A protein and the small-molecule ligand that binds it are described below.
Small molecule (SMILES): CC(=O)N[C@@H]1[C@@H](O)[C@H](O)[C@@H](CO)O[C@H]1O

Sequence of chain 5.F:
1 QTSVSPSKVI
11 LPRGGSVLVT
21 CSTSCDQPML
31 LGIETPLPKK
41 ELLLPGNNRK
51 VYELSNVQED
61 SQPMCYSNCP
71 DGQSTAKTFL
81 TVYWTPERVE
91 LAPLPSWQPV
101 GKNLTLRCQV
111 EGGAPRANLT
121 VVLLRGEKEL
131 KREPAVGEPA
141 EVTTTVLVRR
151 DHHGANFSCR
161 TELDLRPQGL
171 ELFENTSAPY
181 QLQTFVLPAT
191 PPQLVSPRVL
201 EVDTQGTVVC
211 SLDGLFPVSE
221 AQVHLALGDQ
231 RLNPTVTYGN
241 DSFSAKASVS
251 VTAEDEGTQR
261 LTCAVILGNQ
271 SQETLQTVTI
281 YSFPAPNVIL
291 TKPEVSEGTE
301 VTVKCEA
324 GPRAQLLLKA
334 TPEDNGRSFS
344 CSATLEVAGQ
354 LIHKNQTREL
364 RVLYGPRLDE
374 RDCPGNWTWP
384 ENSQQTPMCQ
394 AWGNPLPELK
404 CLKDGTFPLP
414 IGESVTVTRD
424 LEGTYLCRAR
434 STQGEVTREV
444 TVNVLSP

Binding-site contacts:
Ligand atom C8 contacts residue PRO86 of chain 5.F at 3.6 Å (hydrophobic).
Ligand atom O5 contacts residue GLU174 of chain 5.F at 3.5 Å (salt-bridge).
Ligand atom C5 contacts residue THR85 of chain 5.F at 4.0 Å.
Ligand atom N2 contacts residue PRO86 of chain 5.F at 3.9 Å.
Ligand atom O5 contacts residue ASN175 of chain 5.F at 2.4 Å (h-bond).
Ligand atom C2 contacts residue ASN175 of chain 5.F at 2.4 Å.
Ligand atom C6 contacts residue NAG1 of chain 5.K at 4.2 Å.
Ligand atom C3 contacts residue THR85 of chain 5.F at 4.4 Å.
Ligand atom O7 contacts residue ASN175 of chain 5.F at 3.5 Å (h-bond).
Ligand atom O5 contacts residue THR85 of chain 5.F at 4.3 Å.
Ligand atom C8 contacts residue ARG88 of chain 5.F at 4.3 Å.
Ligand atom C5 contacts residue ASN175 of chain 5.F at 3.6 Å.
Ligand atom O6 contacts residue PHE173 of chain 5.F at 4.0 Å.
Ligand atom C4 contacts residue NAG1 of chain 5.K at 3.5 Å.
Ligand atom C2 contacts residue THR85 of chain 5.F at 4.5 Å.
Ligand atom O4 contacts residue NAG1 of chain 5.K at 2.3 Å (h-bond).
Ligand atom O6 contacts residue GLU174 of chain 5.F at 3.8 Å.
Ligand atom C4 contacts residue ASN175 of chain 5.F at 4.2 Å.
Ligand atom C3 contacts residue ASN175 of chain 5.F at 3.8 Å.
Ligand atom O6 contacts residue THR85 of chain 5.F at 4.4 Å.
Ligand atom C1 contacts residue THR85 of chain 5.F at 3.8 Å.
Ligand atom C1 contacts residue GLU174 of chain 5.F at 4.1 Å.
Ligand atom C3 contacts residue NAG1 of chain 5.K at 3.7 Å.
Ligand atom C5 contacts residue NAG1 of chain 5.K at 3.8 Å.
Ligand atom O3 contacts residue NAG1 of chain 5.K at 3.9 Å.
Ligand atom N2 contacts residue ASN175 of chain 5.F at 2.9 Å (h-bond).
Ligand atom C8 contacts residue GLU87 of chain 5.F at 3.6 Å.
Ligand atom C7 contacts residue ASN175 of chain 5.F at 3.4 Å.
Ligand atom C1 contacts residue ASN175 of chain 5.F at 1.4 Å.
Ligand atom C8 contacts residue ASN175 of chain 5.F at 4.5 Å.
Ligand atom N2 contacts residue THR85 of chain 5.F at 4.5 Å.
Ligand atom C7 contacts residue PRO86 of chain 5.F at 4.3 Å (hydrophobic).